Sequence of chain 1.A:
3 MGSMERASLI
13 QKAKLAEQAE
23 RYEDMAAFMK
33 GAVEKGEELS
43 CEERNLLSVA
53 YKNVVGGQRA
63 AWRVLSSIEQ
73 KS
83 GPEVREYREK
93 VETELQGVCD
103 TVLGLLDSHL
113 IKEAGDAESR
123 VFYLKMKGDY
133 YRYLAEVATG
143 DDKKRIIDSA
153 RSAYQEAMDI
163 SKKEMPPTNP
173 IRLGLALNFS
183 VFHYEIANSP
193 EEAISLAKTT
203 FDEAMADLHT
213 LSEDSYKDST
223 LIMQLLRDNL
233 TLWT

A small-molecule ligand and the protein it binds are described below.
Small molecule (SMILES): CC[C@H](C)[C@H](NC(=O)[C@H](COP(=O)(O)O)NC(=O)CN)C(=O)N1CCC[C@H]1C(=O)NCC(=O)N[C@@H](CCCN=C(N)N)C(=O)N[C@@H](C)C(=O)N[C@@H](CO)C(=O)O

Binding-site contacts:
Ligand atom CB contacts residue ASN180 of chain 1.A at 3.2 Å.
Ligand atom N contacts residue LEU179 of chain 1.A at 3.4 Å.
Ligand atom O3P contacts residue TYR135 of chain 1.A at 2.6 Å (h-bond).
Ligand atom O contacts residue VAL183 of chain 1.A at 3.7 Å.
Ligand atom OG contacts residue GLU19 of chain 1.A at 2.5 Å (salt-bridge).
Ligand atom C contacts residue ASN55 of chain 1.A at 3.5 Å.
Ligand atom O contacts residue LYS54 of chain 1.A at 3.5 Å.
Ligand atom CA contacts residue ASN180 of chain 1.A at 3.4 Å.
Ligand atom O contacts residue VAL51 of chain 1.A at 3.6 Å.
Ligand atom O contacts residue ASN55 of chain 1.A at 2.9 Å (h-bond).
Ligand atom CG1 contacts residue ASN180 of chain 1.A at 3.6 Å.
Ligand atom CB contacts residue ASN55 of chain 1.A at 3.4 Å.
Ligand atom CA contacts residue GLU19 of chain 1.A at 3.7 Å.
Ligand atom NH1 contacts residue GLY58 of chain 1.A at 3.6 Å.
Ligand atom O3P contacts residue ARG134 of chain 1.A at 2.8 Å (salt-bridge).
Ligand atom CG1 contacts residue GLY176 of chain 1.A at 3.7 Å.
Ligand atom N contacts residue ASN231 of chain 1.A at 2.4 Å (h-bond).
Ligand atom CD1 contacts residue GLY176 of chain 1.A at 3.5 Å.
Ligand atom O2P contacts residue ARG61 of chain 1.A at 2.9 Å (salt-bridge).
Ligand atom CA contacts residue GLU19 of chain 1.A at 3.6 Å.
Ligand atom C contacts residue GLU19 of chain 1.A at 3.6 Å.
Ligand atom CG2 contacts residue V0Q1 of chain 1.C at 3.5 Å.
Ligand atom CB contacts residue GLU19 of chain 1.A at 3.1 Å.
Ligand atom NE contacts residue ASN55 of chain 1.A at 3.1 Å (h-bond).
Ligand atom O contacts residue ASN231 of chain 1.A at 3.0 Å (h-bond).
Ligand atom N contacts residue GLU19 of chain 1.A at 2.7 Å (salt-bridge).
Ligand atom CG contacts residue ASN55 of chain 1.A at 3.6 Å.
Ligand atom C contacts residue ASN180 of chain 1.A at 3.6 Å.
Ligand atom P contacts residue ARG61 of chain 1.A at 3.6 Å.
Ligand atom O2P contacts residue ARG134 of chain 1.A at 2.8 Å (salt-bridge).
Ligand atom P contacts residue ARG134 of chain 1.A at 3.7 Å.
Ligand atom O1P contacts residue ARG61 of chain 1.A at 2.8 Å (salt-bridge).
Ligand atom O contacts residue LEU179 of chain 1.A at 3.7 Å.
Ligand atom O contacts residue VAL51 of chain 1.A at 3.5 Å.
Ligand atom C contacts residue VAL183 of chain 1.A at 3.7 Å (hydrophobic).
Ligand atom CG1 contacts residue LEU179 of chain 1.A at 3.6 Å (hydrophobic).
Ligand atom CA contacts residue ASN55 of chain 1.A at 3.4 Å.
Ligand atom N contacts residue ASN180 of chain 1.A at 2.9 Å (h-bond).
Ligand atom CD1 contacts residue V0Q1 of chain 1.C at 3.6 Å.
Ligand atom CA contacts residue ASN231 of chain 1.A at 3.7 Å.